Sequence of chain 1.A:
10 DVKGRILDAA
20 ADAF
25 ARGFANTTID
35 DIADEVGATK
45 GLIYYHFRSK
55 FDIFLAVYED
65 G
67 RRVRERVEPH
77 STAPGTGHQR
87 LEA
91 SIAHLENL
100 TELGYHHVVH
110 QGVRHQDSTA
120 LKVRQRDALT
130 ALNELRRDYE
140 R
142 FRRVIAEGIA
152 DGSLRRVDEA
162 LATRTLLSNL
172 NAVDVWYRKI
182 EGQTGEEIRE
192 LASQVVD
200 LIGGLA

This protein binds this small molecule.
Small molecule (SMILES): NC1(CO)CO[B-]2(OCC(O)CO2)OC1

Binding-site contacts:
Ligand atom B contacts residue HIS109 of chain 1.A at 4.1 Å.
Ligand atom O2B contacts residue ASN172 of chain 1.A at 3.5 Å (h-bond).
Ligand atom N contacts residue ASN172 of chain 1.A at 3.0 Å (h-bond).
Ligand atom C contacts residue ASN172 of chain 1.A at 4.1 Å.
Ligand atom O3 contacts residue MSE66 of chain 1.A at 3.5 Å (h-bond).
Ligand atom O2 contacts residue ARG135 of chain 1.A at 2.9 Å (salt-bridge).
Ligand atom C3B contacts residue HIS94 of chain 1.A at 3.5 Å.
Ligand atom O2B contacts residue HIS109 of chain 1.A at 2.7 Å (h-bond).
Ligand atom C1 contacts residue ASN172 of chain 1.A at 3.5 Å.
Ligand atom O1 contacts residue HIS109 of chain 1.A at 4.1 Å.
Ligand atom C2B contacts residue HIS105 of chain 1.A at 3.7 Å.
Ligand atom C1 contacts residue ARG135 of chain 1.A at 3.4 Å.
Ligand atom B contacts residue ARG135 of chain 1.A at 3.6 Å.
Ligand atom O2 contacts residue GLU139 of chain 1.A at 3.6 Å.
Ligand atom N contacts residue HIS94 of chain 1.A at 3.6 Å (h-bond).
Ligand atom O2B contacts residue ARG135 of chain 1.A at 3.7 Å.
Ligand atom C2B contacts residue HIS109 of chain 1.A at 3.4 Å.
Ligand atom O1B contacts residue HIS105 of chain 1.A at 3.2 Å.
Ligand atom O3 contacts residue ARG135 of chain 1.A at 2.9 Å (salt-bridge).
Ligand atom O1B contacts residue ASN97 of chain 1.A at 3.9 Å.
Ligand atom O1 contacts residue ASN172 of chain 1.A at 2.6 Å (h-bond).
Ligand atom C2 contacts residue TYR138 of chain 1.A at 3.9 Å (hydrophobic).
Ligand atom N contacts residue HIS105 of chain 1.A at 2.9 Å (h-bond).
Ligand atom C3 contacts residue ARG135 of chain 1.A at 3.6 Å.
Ligand atom B contacts residue ASN172 of chain 1.A at 3.6 Å.
Ligand atom O3B contacts residue HIS94 of chain 1.A at 3.0 Å.
Ligand atom O2 contacts residue LEU168 of chain 1.A at 4.0 Å.
Ligand atom C contacts residue HIS105 of chain 1.A at 3.8 Å.
Ligand atom O3B contacts residue TYR138 of chain 1.A at 3.8 Å.
Ligand atom O1 contacts residue ARG135 of chain 1.A at 2.8 Å (salt-bridge).
Ligand atom C1B contacts residue VAL69 of chain 1.A at 4.0 Å (hydrophobic).
Ligand atom O2B contacts residue VAL108 of chain 1.A at 4.1 Å.
Ligand atom C3 contacts residue MSE66 of chain 1.A at 3.6 Å.
Ligand atom C1B contacts residue ASN97 of chain 1.A at 3.9 Å.
Ligand atom C2 contacts residue ARG135 of chain 1.A at 3.4 Å.
Ligand atom C2B contacts residue VAL108 of chain 1.A at 3.8 Å (hydrophobic).
Ligand atom C3B contacts residue VAL69 of chain 1.A at 3.9 Å (hydrophobic).
Ligand atom O3B contacts residue ASN172 of chain 1.A at 3.8 Å.
Ligand atom O2 contacts residue TYR138 of chain 1.A at 3.5 Å.
Ligand atom C3 contacts residue TYR138 of chain 1.A at 3.4 Å (hydrophobic).